Binding-site contacts:
Ligand atom C1 contacts residue GLY216 of chain 2.E at 4.3 Å.
Ligand atom C7 contacts residue ASN218 of chain 2.E at 3.4 Å.
Ligand atom C1 contacts residue ASN237 of chain 2.E at 1.4 Å.
Ligand atom C7 contacts residue NAG1 of chain 2.I at 4.4 Å.
Ligand atom O6 contacts residue ASN237 of chain 2.E at 4.4 Å.
Ligand atom C2 contacts residue GLY216 of chain 2.E at 3.9 Å.
Ligand atom O7 contacts residue NAG1 of chain 2.I at 3.7 Å.
Ligand atom O7 contacts residue ASN218 of chain 2.E at 3.5 Å (h-bond).
Ligand atom O5 contacts residue ASN237 of chain 2.E at 2.3 Å (h-bond).
Ligand atom C8 contacts residue ASN218 of chain 2.E at 2.8 Å.
Ligand atom C7 contacts residue GLY216 of chain 2.E at 2.7 Å.
Ligand atom N2 contacts residue ASN237 of chain 2.E at 3.1 Å (h-bond).
Ligand atom O7 contacts residue GLY216 of chain 2.E at 3.9 Å.
Ligand atom C8 contacts residue GLY216 of chain 2.E at 2.1 Å.
Ligand atom C5 contacts residue ASN237 of chain 2.E at 3.6 Å.
Ligand atom C8 contacts residue NAG1 of chain 2.I at 4.3 Å.
Ligand atom C4 contacts residue ASN237 of chain 2.E at 4.3 Å.
Ligand atom C3 contacts residue ASN237 of chain 2.E at 3.9 Å.
Ligand atom O7 contacts residue ASN237 of chain 2.E at 3.8 Å.
Ligand atom C2 contacts residue ASN237 of chain 2.E at 2.6 Å.
Ligand atom C8 contacts residue LYS217 of chain 2.E at 3.9 Å.
Ligand atom C7 contacts residue ASN237 of chain 2.E at 3.7 Å.
Ligand atom N2 contacts residue GLY216 of chain 2.E at 2.6 Å (h-bond).
Ligand atom N2 contacts residue ASN218 of chain 2.E at 4.4 Å.

The protein below binds the small molecule below.
Small molecule (SMILES): CC(=O)N[C@H]1[C@H](O[C@H]2[C@H](O)[C@@H](NC(C)=O)CO[C@@H]2CO)O[C@H](CO)[C@@H](O[C@@H]2O[C@H](CO)[C@@H](O)[C@H](O)[C@@H]2O)[C@@H]1O

Sequence of chain 2.E:
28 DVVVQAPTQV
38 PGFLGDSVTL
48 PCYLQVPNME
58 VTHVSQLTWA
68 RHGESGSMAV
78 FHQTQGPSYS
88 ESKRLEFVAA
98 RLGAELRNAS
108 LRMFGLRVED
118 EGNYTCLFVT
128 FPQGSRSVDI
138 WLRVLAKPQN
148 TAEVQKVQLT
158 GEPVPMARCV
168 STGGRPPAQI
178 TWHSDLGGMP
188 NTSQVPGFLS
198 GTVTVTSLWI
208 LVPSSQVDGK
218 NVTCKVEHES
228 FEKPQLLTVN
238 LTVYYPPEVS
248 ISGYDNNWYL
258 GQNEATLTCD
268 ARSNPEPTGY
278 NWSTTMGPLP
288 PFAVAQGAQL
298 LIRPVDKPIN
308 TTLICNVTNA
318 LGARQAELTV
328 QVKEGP